Sequence of chain 1.C:
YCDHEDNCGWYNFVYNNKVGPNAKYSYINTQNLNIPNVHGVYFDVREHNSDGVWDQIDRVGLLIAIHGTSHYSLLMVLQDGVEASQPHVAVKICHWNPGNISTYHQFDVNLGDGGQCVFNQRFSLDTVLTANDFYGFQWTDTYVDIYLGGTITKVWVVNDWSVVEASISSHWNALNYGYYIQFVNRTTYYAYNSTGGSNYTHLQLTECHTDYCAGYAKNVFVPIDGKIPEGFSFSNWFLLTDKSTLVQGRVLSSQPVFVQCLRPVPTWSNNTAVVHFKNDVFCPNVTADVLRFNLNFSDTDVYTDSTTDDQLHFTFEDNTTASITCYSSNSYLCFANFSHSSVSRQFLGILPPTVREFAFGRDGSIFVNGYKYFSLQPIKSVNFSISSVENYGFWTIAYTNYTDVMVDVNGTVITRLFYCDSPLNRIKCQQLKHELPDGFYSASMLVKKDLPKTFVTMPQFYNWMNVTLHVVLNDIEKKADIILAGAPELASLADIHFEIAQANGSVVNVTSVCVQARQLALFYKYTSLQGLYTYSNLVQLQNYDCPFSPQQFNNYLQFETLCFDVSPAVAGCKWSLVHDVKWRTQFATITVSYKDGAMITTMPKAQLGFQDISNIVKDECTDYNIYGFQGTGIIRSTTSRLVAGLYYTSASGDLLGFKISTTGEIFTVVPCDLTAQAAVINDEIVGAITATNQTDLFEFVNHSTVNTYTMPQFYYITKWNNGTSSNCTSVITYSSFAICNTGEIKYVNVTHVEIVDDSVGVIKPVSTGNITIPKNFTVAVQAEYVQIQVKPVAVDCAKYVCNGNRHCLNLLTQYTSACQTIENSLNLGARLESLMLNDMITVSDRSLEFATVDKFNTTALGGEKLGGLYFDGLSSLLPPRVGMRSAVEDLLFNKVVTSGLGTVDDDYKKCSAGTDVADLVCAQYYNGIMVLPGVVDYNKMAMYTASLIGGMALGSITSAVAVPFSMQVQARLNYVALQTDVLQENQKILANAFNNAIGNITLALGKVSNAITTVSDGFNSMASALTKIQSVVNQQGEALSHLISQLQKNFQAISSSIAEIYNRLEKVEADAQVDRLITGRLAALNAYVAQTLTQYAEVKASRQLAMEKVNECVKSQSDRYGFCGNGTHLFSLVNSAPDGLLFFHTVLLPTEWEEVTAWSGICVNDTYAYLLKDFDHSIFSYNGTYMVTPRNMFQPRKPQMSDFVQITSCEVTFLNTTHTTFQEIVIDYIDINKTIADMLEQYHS

This small molecule binds to this protein.
Small molecule (SMILES): CC(=O)N[C@@H]1[C@@H](O)[C@H](O)[C@@H](CO)O[C@H]1O

Binding-site contacts:
Ligand atom N2 contacts residue ASN245 of chain 1.C at 2.8 Å (h-bond).
Ligand atom C1 contacts residue ASN245 of chain 1.C at 1.4 Å.
Ligand atom C2 contacts residue ASN245 of chain 1.C at 2.4 Å.
Ligand atom O7 contacts residue ASN245 of chain 1.C at 3.6 Å (h-bond).
Ligand atom C5 contacts residue ASN245 of chain 1.C at 3.7 Å.
Ligand atom C8 contacts residue ASN245 of chain 1.C at 4.4 Å.
Ligand atom C8 contacts residue GLY242 of chain 1.C at 3.3 Å.
Ligand atom C3 contacts residue ASN245 of chain 1.C at 3.8 Å.
Ligand atom C7 contacts residue ASN245 of chain 1.C at 3.4 Å.
Ligand atom C4 contacts residue ASN245 of chain 1.C at 4.3 Å.
Ligand atom O5 contacts residue ASN245 of chain 1.C at 2.5 Å (h-bond).